Binding-site contacts:
Ligand atom C6 contacts residue SER357 of chain 1.E at 4.4 Å.
Ligand atom C5 contacts residue NAG1 of chain 1.ZA at 4.4 Å.
Ligand atom N2 contacts residue ASN355 of chain 1.E at 2.9 Å (h-bond).
Ligand atom O7 contacts residue NAG1 of chain 1.JA at 2.9 Å (h-bond).
Ligand atom N2 contacts residue NAG1 of chain 1.JA at 2.6 Å (h-bond).
Ligand atom C1 contacts residue SER357 of chain 1.E at 3.0 Å.
Ligand atom O3 contacts residue NAG1 of chain 1.JA at 3.9 Å.
Ligand atom C3 contacts residue ASN355 of chain 1.E at 3.8 Å.
Ligand atom C7 contacts residue ASN355 of chain 1.E at 3.8 Å.
Ligand atom C1 contacts residue ASN355 of chain 1.E at 1.4 Å.
Ligand atom O5 contacts residue ASN355 of chain 1.E at 2.3 Å (h-bond).
Ligand atom C8 contacts residue NAG1 of chain 1.ZA at 3.7 Å.
Ligand atom C2 contacts residue NAG1 of chain 1.JA at 3.5 Å.
Ligand atom C5 contacts residue ASN355 of chain 1.E at 3.6 Å.
Ligand atom C8 contacts residue NAG1 of chain 1.JA at 3.5 Å.
Ligand atom O5 contacts residue NAG2 of chain 1.JA at 4.1 Å.
Ligand atom C6 contacts residue NAG2 of chain 1.JA at 3.3 Å.
Ligand atom O4 contacts residue NAG2 of chain 1.JA at 4.4 Å.
Ligand atom O7 contacts residue ASN355 of chain 1.E at 4.2 Å.
Ligand atom C7 contacts residue NAG1 of chain 1.JA at 3.5 Å.
Ligand atom O3 contacts residue NAG2 of chain 1.JA at 3.5 Å.
Ligand atom C3 contacts residue NAG1 of chain 1.JA at 3.9 Å.
Ligand atom O7 contacts residue NAG2 of chain 1.JA at 4.5 Å.
Ligand atom C5 contacts residue NAG2 of chain 1.JA at 4.4 Å.
Ligand atom O6 contacts residue NAG2 of chain 1.JA at 4.1 Å.
Ligand atom C2 contacts residue SER357 of chain 1.E at 4.3 Å.
Ligand atom C5 contacts residue SER357 of chain 1.E at 3.8 Å.
Ligand atom O4 contacts residue NAG1 of chain 1.JA at 4.3 Å.
Ligand atom C2 contacts residue ASN355 of chain 1.E at 2.4 Å.
Ligand atom O5 contacts residue SER357 of chain 1.E at 3.4 Å (h-bond).
Ligand atom C6 contacts residue NAG1 of chain 1.ZA at 3.5 Å.
Ligand atom C1 contacts residue NAG1 of chain 1.JA at 3.6 Å.
Ligand atom C4 contacts residue ASN355 of chain 1.E at 4.2 Å.

The small molecule below binds the protein below.
Small molecule (SMILES): CC(=O)N[C@H]1[C@H](O[C@H]2[C@H](O)[C@@H](NC(C)=O)CO[C@@H]2CO)O[C@H](CO)[C@@H](O)[C@@H]1O

Sequence of chain 1.E:
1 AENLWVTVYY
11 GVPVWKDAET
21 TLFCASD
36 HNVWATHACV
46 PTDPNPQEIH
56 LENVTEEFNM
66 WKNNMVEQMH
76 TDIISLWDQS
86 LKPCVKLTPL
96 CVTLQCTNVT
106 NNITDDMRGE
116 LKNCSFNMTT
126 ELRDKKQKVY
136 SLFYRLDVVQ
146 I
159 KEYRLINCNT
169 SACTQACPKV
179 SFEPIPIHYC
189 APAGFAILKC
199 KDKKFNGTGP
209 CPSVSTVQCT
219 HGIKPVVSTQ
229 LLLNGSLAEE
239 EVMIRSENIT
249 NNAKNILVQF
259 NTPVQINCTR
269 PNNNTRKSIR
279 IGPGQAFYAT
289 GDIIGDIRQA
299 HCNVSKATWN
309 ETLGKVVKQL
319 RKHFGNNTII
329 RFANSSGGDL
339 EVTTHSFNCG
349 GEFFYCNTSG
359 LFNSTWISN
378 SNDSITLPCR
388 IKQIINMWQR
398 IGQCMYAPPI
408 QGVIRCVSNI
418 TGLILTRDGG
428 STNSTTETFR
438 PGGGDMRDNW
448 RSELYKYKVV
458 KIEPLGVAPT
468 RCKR